Sequence of chain 2.A:
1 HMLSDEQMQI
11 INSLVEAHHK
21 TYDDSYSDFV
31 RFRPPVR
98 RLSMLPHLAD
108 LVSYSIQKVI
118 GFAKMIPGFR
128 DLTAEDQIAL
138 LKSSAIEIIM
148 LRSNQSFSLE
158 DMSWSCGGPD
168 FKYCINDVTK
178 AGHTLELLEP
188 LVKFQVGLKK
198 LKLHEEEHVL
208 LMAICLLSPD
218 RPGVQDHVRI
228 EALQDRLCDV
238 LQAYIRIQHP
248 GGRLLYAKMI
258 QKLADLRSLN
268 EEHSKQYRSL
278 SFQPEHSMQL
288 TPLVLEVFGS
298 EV

Binding-site contacts:
Ligand atom C32 contacts residue CYS163 of chain 2.A at 3.8 Å (hydrophobic).
Ligand atom C5 contacts residue TYR170 of chain 2.A at 3.5 Å (hydrophobic).
Ligand atom O33 contacts residue SER150 of chain 2.A at 3.4 Å.
Ligand atom C24 contacts residue SER150 of chain 2.A at 3.5 Å.
Ligand atom C5 contacts residue VAL175 of chain 2.A at 3.7 Å (hydrophobic).
Ligand atom C4 contacts residue LEU105 of chain 2.A at 3.5 Å (hydrophobic).
Ligand atom C34 contacts residue SER153 of chain 2.A at 3.5 Å.
Ligand atom C32 contacts residue SER153 of chain 2.A at 3.5 Å.
Ligand atom O9 contacts residue TYR274 of chain 2.A at 3.7 Å.
Ligand atom C21 contacts residue MET147 of chain 2.A at 3.7 Å (hydrophobic).
Ligand atom O30 contacts residue ARG149 of chain 2.A at 3.0 Å (salt-bridge).
Ligand atom C25 contacts residue SER150 of chain 2.A at 3.5 Å.
Ligand atom C15 contacts residue HIS180 of chain 2.A at 3.6 Å.
Ligand atom C26 contacts residue SER150 of chain 2.A at 3.8 Å.
Ligand atom C4 contacts residue VAL175 of chain 2.A at 3.7 Å (hydrophobic).
Ligand atom C34 contacts residue CYS163 of chain 2.A at 3.4 Å (hydrophobic).
Ligand atom C10 contacts residue HIS180 of chain 2.A at 3.8 Å.
Ligand atom O33 contacts residue SER153 of chain 2.A at 2.7 Å (h-bond).
Ligand atom C7 contacts residue TRP161 of chain 2.A at 3.5 Å (hydrophobic).
Ligand atom C15 contacts residue HIS270 of chain 2.A at 3.7 Å.
Ligand atom O30 contacts residue SER112 of chain 2.A at 2.7 Å (h-bond).
Ligand atom C27 contacts residue SER112 of chain 2.A at 3.7 Å.
Ligand atom C28 contacts residue ILE146 of chain 2.A at 3.5 Å (hydrophobic).
Ligand atom O9 contacts residue HIS270 of chain 2.A at 2.8 Å (h-bond).
Ligand atom C14 contacts residue VAL109 of chain 2.A at 3.6 Å (hydrophobic).
Ligand atom C12 contacts residue LEU102 of chain 2.A at 3.8 Å (hydrophobic).
Ligand atom C29 contacts residue SER112 of chain 2.A at 3.7 Å.
Ligand atom C13 contacts residue HIS180 of chain 2.A at 3.6 Å.
Ligand atom C5 contacts residue TRP161 of chain 2.A at 3.8 Å (hydrophobic).
Ligand atom C12 contacts residue LEU277 of chain 2.A at 3.6 Å (hydrophobic).
Ligand atom C11 contacts residue PHE295 of chain 2.A at 3.7 Å (hydrophobic).
Ligand atom C17 contacts residue VAL175 of chain 2.A at 3.7 Å (hydrophobic).
Ligand atom C28 contacts residue SER112 of chain 2.A at 3.2 Å.
Ligand atom O9 contacts residue HIS180 of chain 2.A at 2.9 Å (h-bond).
Ligand atom C32 contacts residue TYR22 of chain 2.A at 3.5 Å (hydrophobic).
Ligand atom C22 contacts residue ILE146 of chain 2.A at 3.7 Å (hydrophobic).
Ligand atom C16 contacts residue VAL175 of chain 2.A at 3.7 Å (hydrophobic).
Ligand atom C18 contacts residue LEU188 of chain 2.A at 3.7 Å (hydrophobic).
Ligand atom O33 contacts residue TYR22 of chain 2.A at 2.7 Å (h-bond).
Ligand atom C4 contacts residue TYR170 of chain 2.A at 3.4 Å (hydrophobic).

This small molecule binds to this protein.
Small molecule (SMILES): C=C1/C(=C\C=C(/CCCC)c2cccc(CCCCCC(C)(C)O)c2)C[C@@H](O)C[C@@H]1O